This small molecule binds to this protein.
Small molecule (SMILES): NCc1ccc(N)cc1

Sequence of chain 1.B:
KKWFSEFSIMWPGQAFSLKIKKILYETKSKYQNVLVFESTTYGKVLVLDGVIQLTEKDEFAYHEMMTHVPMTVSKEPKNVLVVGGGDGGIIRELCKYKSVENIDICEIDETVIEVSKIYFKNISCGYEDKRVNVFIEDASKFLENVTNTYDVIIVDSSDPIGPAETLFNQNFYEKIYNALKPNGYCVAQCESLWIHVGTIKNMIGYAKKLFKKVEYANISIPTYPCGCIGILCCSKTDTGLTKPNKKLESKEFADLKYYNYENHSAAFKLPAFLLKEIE

Binding-site contacts:
Ligand atom C1 contacts residue GLN189 of chain 1.B at 4.0 Å.
Ligand atom C3 contacts residue TYR224 of chain 1.B at 3.9 Å (hydrophobic).
Ligand atom C5 contacts residue TYR224 of chain 1.B at 3.8 Å (hydrophobic).
Ligand atom C6 contacts residue TYR224 of chain 1.B at 3.6 Å (hydrophobic).
Ligand atom C1 contacts residue ASP156 of chain 1.B at 3.2 Å.
Ligand atom C4 contacts residue TYR224 of chain 1.B at 3.9 Å (hydrophobic).
Ligand atom N2 contacts residue TYR224 of chain 1.B at 4.0 Å.
Ligand atom C6 contacts residue ASP159 of chain 1.B at 4.0 Å.
Ligand atom N1 contacts residue TYR62 of chain 1.B at 3.8 Å.
Ligand atom C5 contacts residue ILE52 of chain 1.B at 4.1 Å (hydrophobic).
Ligand atom N1 contacts residue ASP156 of chain 1.B at 2.6 Å (salt-bridge).
Ligand atom N2 contacts residue PRO225 of chain 1.B at 4.2 Å.
Ligand atom C7 contacts residue GLN189 of chain 1.B at 3.6 Å.
Ligand atom N2 contacts residue TRP11 of chain 1.B at 4.3 Å.
Ligand atom C1 contacts residue TYR62 of chain 1.B at 3.1 Å (hydrophobic).
Ligand atom C7 contacts residue TYR224 of chain 1.B at 3.5 Å (hydrophobic).
Ligand atom C6 contacts residue ILE229 of chain 1.B at 3.8 Å (hydrophobic).
Ligand atom C4 contacts residue ASP159 of chain 1.B at 3.6 Å.
Ligand atom C2 contacts residue GLN189 of chain 1.B at 4.1 Å.
Ligand atom C3 contacts residue SER158 of chain 1.B at 4.3 Å.
Ligand atom C3 contacts residue GLN53 of chain 1.B at 3.3 Å.
Ligand atom N1 contacts residue SER158 of chain 1.B at 4.3 Å.
Ligand atom C1 contacts residue SER157 of chain 1.B at 3.4 Å.
Ligand atom N1 contacts residue GLN53 of chain 1.B at 3.9 Å.
Ligand atom C1 contacts residue TYR224 of chain 1.B at 3.5 Å (hydrophobic).
Ligand atom N1 contacts residue SER157 of chain 1.B at 3.0 Å (h-bond).
Ligand atom C3 contacts residue ILE52 of chain 1.B at 4.3 Å (hydrophobic).
Ligand atom N2 contacts residue ILE52 of chain 1.B at 4.2 Å.
Ligand atom C4 contacts residue ILE52 of chain 1.B at 3.6 Å (hydrophobic).
Ligand atom C2 contacts residue SER157 of chain 1.B at 3.7 Å.
Ligand atom N1 contacts residue MTA1 of chain 1.F at 3.6 Å.
Ligand atom N2 contacts residue ASP159 of chain 1.B at 2.9 Å (salt-bridge).
Ligand atom N2 contacts residue VAL51 of chain 1.B at 4.0 Å.
Ligand atom C2 contacts residue TYR224 of chain 1.B at 3.6 Å (hydrophobic).
Ligand atom C6 contacts residue GLN189 of chain 1.B at 4.1 Å.
Ligand atom C3 contacts residue SER157 of chain 1.B at 3.9 Å.
Ligand atom N1 contacts residue TYR224 of chain 1.B at 4.4 Å.
Ligand atom C4 contacts residue GLN53 of chain 1.B at 3.8 Å.
Ligand atom C7 contacts residue ILE229 of chain 1.B at 4.1 Å (hydrophobic).
Ligand atom C5 contacts residue ASP159 of chain 1.B at 3.4 Å.